A protein and the small-molecule ligand that binds it are described below.
Small molecule (SMILES): CC(=O)N[C@@H]1[C@@H](O)[C@H](O)[C@@H](CO)O[C@H]1O

Sequence of chain 1.A:
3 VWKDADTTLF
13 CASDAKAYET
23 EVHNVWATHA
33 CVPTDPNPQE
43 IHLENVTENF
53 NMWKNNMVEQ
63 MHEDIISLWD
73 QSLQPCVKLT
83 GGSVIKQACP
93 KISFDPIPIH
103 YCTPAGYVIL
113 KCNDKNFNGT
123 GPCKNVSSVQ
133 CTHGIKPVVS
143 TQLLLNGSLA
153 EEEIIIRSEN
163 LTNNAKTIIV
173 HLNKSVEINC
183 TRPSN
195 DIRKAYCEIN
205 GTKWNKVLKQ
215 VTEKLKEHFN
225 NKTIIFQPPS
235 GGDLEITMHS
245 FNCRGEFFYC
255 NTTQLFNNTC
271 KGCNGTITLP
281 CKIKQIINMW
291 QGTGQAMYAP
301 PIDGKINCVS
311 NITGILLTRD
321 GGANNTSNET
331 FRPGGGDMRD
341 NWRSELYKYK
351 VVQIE

Binding-site contacts:
Ligand atom C2 contacts residue ASN181 of chain 1.A at 2.4 Å.
Ligand atom N2 contacts residue ASN181 of chain 1.A at 2.9 Å (h-bond).
Ligand atom O5 contacts residue GLU202 of chain 1.A at 3.9 Å.
Ligand atom C6 contacts residue TYR200 of chain 1.A at 3.6 Å (hydrophobic).
Ligand atom C8 contacts residue GLU179 of chain 1.A at 4.0 Å.
Ligand atom O6 contacts residue THR183 of chain 1.A at 4.1 Å.
Ligand atom C4 contacts residue ASN181 of chain 1.A at 4.2 Å.
Ligand atom C6 contacts residue GLU202 of chain 1.A at 3.9 Å.
Ligand atom C5 contacts residue THR183 of chain 1.A at 4.1 Å.
Ligand atom C3 contacts residue ASN181 of chain 1.A at 3.8 Å.
Ligand atom C5 contacts residue ASN181 of chain 1.A at 3.6 Å.
Ligand atom O6 contacts residue TYR200 of chain 1.A at 3.1 Å (h-bond).
Ligand atom O5 contacts residue THR183 of chain 1.A at 4.0 Å.
Ligand atom O5 contacts residue ASN181 of chain 1.A at 2.3 Å (h-bond).
Ligand atom C8 contacts residue ASN181 of chain 1.A at 4.4 Å.
Ligand atom O7 contacts residue ASN181 of chain 1.A at 3.2 Å (h-bond).
Ligand atom O6 contacts residue GLU202 of chain 1.A at 2.4 Å (salt-bridge).
Ligand atom N2 contacts residue VAL309 of chain 1.A at 4.3 Å.
Ligand atom O6 contacts residue ASN181 of chain 1.A at 4.5 Å.
Ligand atom C1 contacts residue ASN181 of chain 1.A at 1.4 Å.
Ligand atom C7 contacts residue VAL309 of chain 1.A at 4.4 Å (hydrophobic).
Ligand atom O7 contacts residue GLU179 of chain 1.A at 4.3 Å.
Ligand atom C7 contacts residue ASN181 of chain 1.A at 3.2 Å.
Ligand atom C8 contacts residue VAL309 of chain 1.A at 4.1 Å (hydrophobic).
Ligand atom C6 contacts residue THR183 of chain 1.A at 3.8 Å.